The small molecule below binds the protein below.
Small molecule (SMILES): COCCN1Cc2ccc(Cl)cc2[C@H](C(=O)Nc2cncc3ccccc23)C1

Sequence of chain 1.A:
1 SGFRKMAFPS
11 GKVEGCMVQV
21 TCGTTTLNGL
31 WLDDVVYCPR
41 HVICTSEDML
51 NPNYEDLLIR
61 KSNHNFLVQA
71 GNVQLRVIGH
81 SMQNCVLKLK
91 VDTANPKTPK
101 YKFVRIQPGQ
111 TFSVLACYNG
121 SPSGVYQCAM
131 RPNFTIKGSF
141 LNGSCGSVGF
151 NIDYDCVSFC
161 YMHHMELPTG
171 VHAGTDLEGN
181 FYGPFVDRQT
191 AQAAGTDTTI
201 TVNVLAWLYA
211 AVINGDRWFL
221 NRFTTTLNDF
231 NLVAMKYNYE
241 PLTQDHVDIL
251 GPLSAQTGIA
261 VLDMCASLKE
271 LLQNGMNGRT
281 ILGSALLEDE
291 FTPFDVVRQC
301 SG

Binding-site contacts:
Ligand atom C8 contacts residue PHE140 of chain 1.A at 3.5 Å (hydrophobic).
Ligand atom N2 contacts residue PHE140 of chain 1.A at 3.9 Å.
Ligand atom C12 contacts residue ASN142 of chain 1.A at 4.1 Å.
Ligand atom C17 contacts residue HIS164 of chain 1.A at 3.7 Å.
Ligand atom C7 contacts residue CYS145 of chain 1.A at 3.8 Å (hydrophobic).
Ligand atom CL contacts residue HIS41 of chain 1.A at 3.3 Å.
Ligand atom C16 contacts residue HIS164 of chain 1.A at 3.2 Å.
Ligand atom C10 contacts residue LEU141 of chain 1.A at 3.9 Å (hydrophobic).
Ligand atom C21 contacts residue GLN189 of chain 1.A at 3.5 Å.
Ligand atom C13 contacts residue ASN142 of chain 1.A at 4.1 Å.
Ligand atom C17 contacts residue MET165 of chain 1.A at 3.5 Å (hydrophobic).
Ligand atom C11 contacts residue ASN142 of chain 1.A at 4.1 Å.
Ligand atom C9 contacts residue GLU166 of chain 1.A at 3.8 Å.
Ligand atom C10 contacts residue GLU166 of chain 1.A at 3.4 Å.
Ligand atom C19 contacts residue GLN189 of chain 1.A at 4.1 Å.
Ligand atom N2 contacts residue LEU141 of chain 1.A at 3.9 Å.
Ligand atom CL contacts residue ASP187 of chain 1.A at 3.6 Å.
Ligand atom C9 contacts residue PHE140 of chain 1.A at 4.0 Å (hydrophobic).
Ligand atom N2 contacts residue GLU166 of chain 1.A at 3.9 Å.
Ligand atom N2 contacts residue HIS163 of chain 1.A at 2.6 Å (h-bond).
Ligand atom CL contacts residue HIS164 of chain 1.A at 3.3 Å.
Ligand atom O1 contacts residue MET165 of chain 1.A at 3.4 Å.
Ligand atom N2 contacts residue SER144 of chain 1.A at 3.7 Å.
Ligand atom C7 contacts residue HIS163 of chain 1.A at 3.2 Å.
Ligand atom C10 contacts residue ASN142 of chain 1.A at 4.0 Å.
Ligand atom C8 contacts residue HIS163 of chain 1.A at 3.8 Å.
Ligand atom CL contacts residue MET165 of chain 1.A at 3.7 Å.
Ligand atom N1 contacts residue CYS145 of chain 1.A at 3.9 Å.
Ligand atom C10 contacts residue PHE140 of chain 1.A at 3.6 Å (hydrophobic).
Ligand atom C7 contacts residue GLU166 of chain 1.A at 4.0 Å.
Ligand atom C18 contacts residue MET165 of chain 1.A at 4.0 Å (hydrophobic).
Ligand atom C8 contacts residue GLU166 of chain 1.A at 3.6 Å.
Ligand atom C8 contacts residue LEU141 of chain 1.A at 3.6 Å (hydrophobic).
Ligand atom C18 contacts residue MET49 of chain 1.A at 3.7 Å (hydrophobic).
Ligand atom C16 contacts residue HIS41 of chain 1.A at 3.8 Å.
Ligand atom C17 contacts residue MET49 of chain 1.A at 4.0 Å (hydrophobic).
Ligand atom C18 contacts residue ARG188 of chain 1.A at 4.1 Å.
Ligand atom O1 contacts residue GLU166 of chain 1.A at 3.2 Å (salt-bridge).
Ligand atom C9 contacts residue LEU141 of chain 1.A at 3.8 Å (hydrophobic).
Ligand atom C16 contacts residue MET165 of chain 1.A at 3.6 Å (hydrophobic).

Sequence of chain 1.B:
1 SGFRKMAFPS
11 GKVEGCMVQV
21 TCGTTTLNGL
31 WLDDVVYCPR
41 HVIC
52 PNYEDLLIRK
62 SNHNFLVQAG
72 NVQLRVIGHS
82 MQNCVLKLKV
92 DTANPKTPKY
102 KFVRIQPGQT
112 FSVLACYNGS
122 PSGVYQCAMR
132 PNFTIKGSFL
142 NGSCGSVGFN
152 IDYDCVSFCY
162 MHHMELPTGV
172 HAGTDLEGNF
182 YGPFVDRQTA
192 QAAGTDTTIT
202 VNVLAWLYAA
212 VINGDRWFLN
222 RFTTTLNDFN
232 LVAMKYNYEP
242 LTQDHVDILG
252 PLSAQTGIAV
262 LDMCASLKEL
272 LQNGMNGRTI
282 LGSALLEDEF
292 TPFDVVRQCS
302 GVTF